This small molecule binds to this protein.
Small molecule (SMILES): Nc1ccn([C@H]2C[C@H](O)[C@@H](COP(=O)(O)O)O2)c(=O)n1

Binding-site contacts:
Ligand atom C2' contacts residue PHE277 of chain 4.A at 2.8 Å (hydrophobic).
Ligand atom OP1 contacts residue ARG10 of chain 4.A at 3.8 Å.
Ligand atom C1' contacts residue PHE277 of chain 4.A at 3.9 Å (hydrophobic).
Ligand atom OP1 contacts residue PHE277 of chain 4.A at 4.1 Å.
Ligand atom C3' contacts residue PHE277 of chain 4.A at 3.6 Å (hydrophobic).
Ligand atom O3' contacts residue PHE277 of chain 4.A at 4.1 Å.

Sequence of chain 4.A:
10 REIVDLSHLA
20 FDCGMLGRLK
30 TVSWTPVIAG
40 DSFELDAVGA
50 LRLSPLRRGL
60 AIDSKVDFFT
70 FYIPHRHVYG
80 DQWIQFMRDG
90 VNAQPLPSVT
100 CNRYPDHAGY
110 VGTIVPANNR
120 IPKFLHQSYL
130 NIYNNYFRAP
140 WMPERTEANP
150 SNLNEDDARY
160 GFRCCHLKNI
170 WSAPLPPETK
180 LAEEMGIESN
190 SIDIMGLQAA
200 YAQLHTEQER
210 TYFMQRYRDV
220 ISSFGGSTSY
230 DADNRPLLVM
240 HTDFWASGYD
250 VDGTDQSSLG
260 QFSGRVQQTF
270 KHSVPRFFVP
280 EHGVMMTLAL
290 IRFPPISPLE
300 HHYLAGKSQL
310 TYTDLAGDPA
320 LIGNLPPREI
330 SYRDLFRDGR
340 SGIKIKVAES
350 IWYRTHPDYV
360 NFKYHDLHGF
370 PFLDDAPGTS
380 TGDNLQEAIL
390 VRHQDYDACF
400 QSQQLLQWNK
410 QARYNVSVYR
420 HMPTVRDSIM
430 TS